The protein below binds the small molecule below.
Small molecule (SMILES): CC(=O)N[C@@H]1[C@@H](O)[C@H](O)[C@@H](CO)O[C@H]1O

Sequence of chain 1.A:
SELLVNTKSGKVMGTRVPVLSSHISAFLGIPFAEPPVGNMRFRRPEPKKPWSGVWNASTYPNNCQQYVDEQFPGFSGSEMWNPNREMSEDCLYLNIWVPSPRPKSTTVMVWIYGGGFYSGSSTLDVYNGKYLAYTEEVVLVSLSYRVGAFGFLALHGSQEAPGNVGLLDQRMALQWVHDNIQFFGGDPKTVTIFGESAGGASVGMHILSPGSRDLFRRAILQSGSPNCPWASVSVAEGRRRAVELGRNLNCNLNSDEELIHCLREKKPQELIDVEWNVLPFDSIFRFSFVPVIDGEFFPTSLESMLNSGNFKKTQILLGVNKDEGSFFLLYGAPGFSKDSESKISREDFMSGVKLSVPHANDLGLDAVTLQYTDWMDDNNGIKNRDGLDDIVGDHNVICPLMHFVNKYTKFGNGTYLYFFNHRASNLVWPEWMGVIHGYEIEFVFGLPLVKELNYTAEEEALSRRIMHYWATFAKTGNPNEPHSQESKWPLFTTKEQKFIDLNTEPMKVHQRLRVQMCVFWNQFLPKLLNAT

Binding-site contacts:
Ligand atom O5 contacts residue ASN59 of chain 1.A at 2.3 Å (h-bond).
Ligand atom C6 contacts residue THR62 of chain 1.A at 3.7 Å.
Ligand atom O5 contacts residue SER61 of chain 1.A at 3.4 Å (h-bond).
Ligand atom N2 contacts residue ASN59 of chain 1.A at 3.0 Å (h-bond).
Ligand atom O7 contacts residue ASN59 of chain 1.A at 3.4 Å (h-bond).
Ligand atom C5 contacts residue THR62 of chain 1.A at 4.5 Å.
Ligand atom C5 contacts residue ASN59 of chain 1.A at 3.7 Å.
Ligand atom C4 contacts residue ASN59 of chain 1.A at 4.2 Å.
Ligand atom C6 contacts residue SER61 of chain 1.A at 4.3 Å.
Ligand atom C2 contacts residue ASN59 of chain 1.A at 2.5 Å.
Ligand atom C5 contacts residue SER61 of chain 1.A at 3.7 Å.
Ligand atom C1 contacts residue SER61 of chain 1.A at 3.4 Å.
Ligand atom C1 contacts residue ASN59 of chain 1.A at 1.4 Å.
Ligand atom C3 contacts residue ASN59 of chain 1.A at 3.8 Å.
Ligand atom C7 contacts residue ASN59 of chain 1.A at 3.4 Å.